A protein and the small-molecule ligand that binds it are described below.
Small molecule (SMILES): CC(C)Cn1ncc(Cl)c1C(=O)Nc1ccn2cc(-c3ccccc3)nc2n1

Sequence of chain 1.D:
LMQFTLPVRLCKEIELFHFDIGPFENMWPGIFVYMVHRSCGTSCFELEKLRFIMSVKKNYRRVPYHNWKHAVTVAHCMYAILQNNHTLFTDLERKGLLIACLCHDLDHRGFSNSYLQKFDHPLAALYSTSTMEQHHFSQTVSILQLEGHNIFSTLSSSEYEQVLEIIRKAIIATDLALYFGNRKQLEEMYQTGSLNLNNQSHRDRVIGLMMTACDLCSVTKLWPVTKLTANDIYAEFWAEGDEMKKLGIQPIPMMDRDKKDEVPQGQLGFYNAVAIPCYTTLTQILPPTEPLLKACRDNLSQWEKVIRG

Binding-site contacts:
Ligand atom C11 contacts residue PHE283 of chain 1.D at 3.7 Å (hydrophobic).
Ligand atom C14 contacts residue MET267 of chain 1.D at 3.6 Å (hydrophobic).
Ligand atom N5 contacts residue TYR247 of chain 1.D at 2.4 Å (h-bond).
Ligand atom N3 contacts residue GLN280 of chain 1.D at 3.2 Å (h-bond).
Ligand atom C26 contacts residue GLU275 of chain 1.D at 3.4 Å.
Ligand atom C19 contacts residue GLY279 of chain 1.D at 3.3 Å.
Ligand atom C12 contacts residue MET267 of chain 1.D at 3.5 Å (hydrophobic).
Ligand atom C22 contacts residue MET267 of chain 1.D at 3.6 Å (hydrophobic).
Ligand atom N6 contacts residue MET267 of chain 1.D at 3.1 Å (h-bond).
Ligand atom C15 contacts residue ILE246 of chain 1.D at 3.8 Å (hydrophobic).
Ligand atom C7 contacts residue PHE283 of chain 1.D at 3.7 Å (hydrophobic).
Ligand atom C1 contacts residue MET267 of chain 1.D at 3.5 Å (hydrophobic).
Ligand atom C23 contacts residue GLY279 of chain 1.D at 3.4 Å.
Ligand atom C9 contacts residue GLY279 of chain 1.D at 3.5 Å.
Ligand atom C1 contacts residue TYR247 of chain 1.D at 3.1 Å (hydrophobic).
Ligand atom C9 contacts residue TYR247 of chain 1.D at 3.5 Å (hydrophobic).
Ligand atom C27 contacts residue PRO266 of chain 1.D at 3.9 Å (hydrophobic).
Ligand atom O18 contacts residue PHE283 of chain 1.D at 3.6 Å.
Ligand atom C10 contacts residue PHE283 of chain 1.D at 3.8 Å (hydrophobic).
Ligand atom C24 contacts residue TYR78 of chain 1.D at 3.7 Å (hydrophobic).
Ligand atom C22 contacts residue TYR247 of chain 1.D at 3.6 Å (hydrophobic).
Ligand atom C24 contacts residue HIS79 of chain 1.D at 3.8 Å.
Ligand atom C26 contacts residue VAL276 of chain 1.D at 3.8 Å (hydrophobic).
Ligand atom C16 contacts residue MET267 of chain 1.D at 3.1 Å (hydrophobic).
Ligand atom C19 contacts residue MET267 of chain 1.D at 3.6 Å (hydrophobic).
Ligand atom C16 contacts residue PHE283 of chain 1.D at 3.8 Å (hydrophobic).
Ligand atom C2 contacts residue PHE283 of chain 1.D at 3.7 Å (hydrophobic).
Ligand atom N5 contacts residue MET267 of chain 1.D at 3.6 Å.
Ligand atom C12 contacts residue GLY279 of chain 1.D at 3.9 Å.
Ligand atom C14 contacts residue PHE283 of chain 1.D at 3.1 Å (hydrophobic).
Ligand atom C15 contacts residue SER231 of chain 1.D at 3.5 Å.
Ligand atom N4 contacts residue LEU229 of chain 1.D at 3.7 Å.
Ligand atom N3 contacts residue TYR247 of chain 1.D at 3.4 Å (h-bond).
Ligand atom C1 contacts residue GLN280 of chain 1.D at 3.8 Å.
Ligand atom C9 contacts residue MET267 of chain 1.D at 3.6 Å (hydrophobic).
Ligand atom CL20 contacts residue PHE283 of chain 1.D at 3.6 Å.
Ligand atom N3 contacts residue PHE250 of chain 1.D at 3.7 Å.
Ligand atom N8 contacts residue LEU229 of chain 1.D at 3.5 Å.
Ligand atom C28 contacts residue GLU275 of chain 1.D at 3.3 Å.
Ligand atom CL20 contacts residue VAL232 of chain 1.D at 3.8 Å.